Sequence of chain 1.A:
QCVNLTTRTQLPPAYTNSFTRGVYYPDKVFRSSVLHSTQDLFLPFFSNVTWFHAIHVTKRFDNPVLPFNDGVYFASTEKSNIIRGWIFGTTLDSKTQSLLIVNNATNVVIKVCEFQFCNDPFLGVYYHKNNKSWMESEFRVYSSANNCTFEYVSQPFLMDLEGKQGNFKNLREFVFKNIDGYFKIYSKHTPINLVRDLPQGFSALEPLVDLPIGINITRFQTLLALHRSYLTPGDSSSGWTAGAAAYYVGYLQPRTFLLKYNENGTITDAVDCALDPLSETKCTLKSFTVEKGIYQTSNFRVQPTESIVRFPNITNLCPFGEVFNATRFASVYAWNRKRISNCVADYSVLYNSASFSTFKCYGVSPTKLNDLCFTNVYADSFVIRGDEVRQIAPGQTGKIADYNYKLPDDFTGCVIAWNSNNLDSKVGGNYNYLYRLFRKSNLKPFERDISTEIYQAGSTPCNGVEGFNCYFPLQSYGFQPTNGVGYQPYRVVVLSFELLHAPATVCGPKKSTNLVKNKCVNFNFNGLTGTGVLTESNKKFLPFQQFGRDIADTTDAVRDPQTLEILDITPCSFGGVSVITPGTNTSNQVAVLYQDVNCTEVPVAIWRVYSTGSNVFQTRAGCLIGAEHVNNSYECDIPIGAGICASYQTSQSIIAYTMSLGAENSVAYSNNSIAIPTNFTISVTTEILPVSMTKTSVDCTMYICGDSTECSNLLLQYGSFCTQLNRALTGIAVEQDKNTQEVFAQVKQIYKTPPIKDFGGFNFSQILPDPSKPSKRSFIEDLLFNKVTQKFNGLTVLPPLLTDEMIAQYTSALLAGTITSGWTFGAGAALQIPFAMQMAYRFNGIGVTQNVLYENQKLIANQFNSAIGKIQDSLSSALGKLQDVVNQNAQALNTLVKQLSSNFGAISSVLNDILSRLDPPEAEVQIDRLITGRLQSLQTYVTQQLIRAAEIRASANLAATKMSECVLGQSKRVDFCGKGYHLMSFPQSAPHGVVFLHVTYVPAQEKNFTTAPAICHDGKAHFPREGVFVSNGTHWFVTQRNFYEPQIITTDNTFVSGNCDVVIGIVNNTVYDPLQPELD

The small molecule below binds the protein below.
Small molecule (SMILES): CC(=O)N[C@@H]1[C@@H](O)[C@H](O)[C@@H](CO)O[C@H]1O

Binding-site contacts:
Ligand atom C3 contacts residue ASN616 of chain 1.A at 3.8 Å.
Ligand atom C8 contacts residue ASN616 of chain 1.A at 4.5 Å.
Ligand atom C4 contacts residue ASN616 of chain 1.A at 4.2 Å.
Ligand atom C1 contacts residue ASN616 of chain 1.A at 1.4 Å.
Ligand atom C6 contacts residue THR618 of chain 1.A at 4.0 Å.
Ligand atom O6 contacts residue THR618 of chain 1.A at 4.5 Å.
Ligand atom N2 contacts residue ASN616 of chain 1.A at 3.0 Å (h-bond).
Ligand atom O5 contacts residue THR618 of chain 1.A at 3.3 Å (h-bond).
Ligand atom C7 contacts residue ASN616 of chain 1.A at 3.2 Å.
Ligand atom O7 contacts residue ASN616 of chain 1.A at 2.9 Å (h-bond).
Ligand atom C1 contacts residue THR618 of chain 1.A at 4.1 Å.
Ligand atom O5 contacts residue ASN616 of chain 1.A at 2.3 Å (h-bond).
Ligand atom C5 contacts residue ASN616 of chain 1.A at 3.7 Å.
Ligand atom C5 contacts residue THR618 of chain 1.A at 4.1 Å.
Ligand atom C2 contacts residue ASN616 of chain 1.A at 2.5 Å.